Binding-site contacts:
Ligand atom O2 contacts residue SOR1 of chain 1.F at 4.2 Å.
Ligand atom C4 contacts residue SOR1 of chain 1.F at 3.9 Å.
Ligand atom C3 contacts residue GLY321 of chain 1.A at 4.3 Å.
Ligand atom C2 contacts residue TYR319 of chain 1.A at 4.2 Å (hydrophobic).
Ligand atom O5 contacts residue SOR1 of chain 1.F at 3.6 Å.
Ligand atom O2 contacts residue LEU320 of chain 1.A at 3.5 Å.
Ligand atom O1 contacts residue SOR1 of chain 1.F at 3.1 Å.
Ligand atom C3 contacts residue GLU318 of chain 1.A at 4.1 Å.
Ligand atom O4 contacts residue GLY321 of chain 1.A at 3.5 Å.
Ligand atom C2 contacts residue GLU318 of chain 1.A at 3.5 Å.
Ligand atom O4 contacts residue THR322 of chain 1.A at 4.5 Å.
Ligand atom C4 contacts residue GLU318 of chain 1.A at 3.5 Å.
Ligand atom C1 contacts residue SOR1 of chain 1.F at 3.2 Å.
Ligand atom C5 contacts residue SOR1 of chain 1.F at 4.3 Å.
Ligand atom O3 contacts residue SOR1 of chain 1.F at 4.2 Å.
Ligand atom C2 contacts residue SOR1 of chain 1.F at 3.0 Å.
Ligand atom O6 contacts residue GLU318 of chain 1.A at 4.4 Å.
Ligand atom C4 contacts residue GLY321 of chain 1.A at 4.5 Å.
Ligand atom C3 contacts residue SOR1 of chain 1.F at 3.1 Å.
Ligand atom O1 contacts residue LEU320 of chain 1.A at 4.1 Å.
Ligand atom O2 contacts residue GLY321 of chain 1.A at 3.0 Å.
Ligand atom O4 contacts residue GLU318 of chain 1.A at 3.0 Å (salt-bridge).
Ligand atom O2 contacts residue GLU318 of chain 1.A at 2.5 Å (salt-bridge).
Ligand atom C2 contacts residue GLY321 of chain 1.A at 4.1 Å.
Ligand atom O1 contacts residue TYR319 of chain 1.A at 3.7 Å.
Ligand atom O2 contacts residue TYR319 of chain 1.A at 3.2 Å (h-bond).
Ligand atom O3 contacts residue GLY321 of chain 1.A at 3.9 Å.

Sequence of chain 1.A:
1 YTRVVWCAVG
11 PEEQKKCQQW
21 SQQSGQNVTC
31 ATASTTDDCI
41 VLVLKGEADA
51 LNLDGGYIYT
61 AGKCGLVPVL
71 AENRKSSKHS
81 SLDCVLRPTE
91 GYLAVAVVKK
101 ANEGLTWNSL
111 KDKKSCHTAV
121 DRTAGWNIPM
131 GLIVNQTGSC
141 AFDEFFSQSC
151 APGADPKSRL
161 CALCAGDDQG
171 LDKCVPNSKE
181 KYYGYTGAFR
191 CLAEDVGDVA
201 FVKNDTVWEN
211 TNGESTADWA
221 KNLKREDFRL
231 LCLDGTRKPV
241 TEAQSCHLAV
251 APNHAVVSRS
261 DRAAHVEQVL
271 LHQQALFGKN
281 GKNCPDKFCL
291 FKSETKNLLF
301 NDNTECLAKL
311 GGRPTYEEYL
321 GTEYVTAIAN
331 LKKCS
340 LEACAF

This protein binds this small molecule.
Small molecule (SMILES): OC[C@@H](O)[C@@H](O)[C@H](O)[C@@H](O)CO